The small molecule below binds the protein below.
Small molecule (SMILES): C=CC1=C(C)/C(=C/c2[nH]c(/C=C3\N=C(/C=C4\NC(=O)C(C)=C4C=C)C(C)=C3CCC(=O)O)c(CCC(=O)O)c2C)NC1=O

Sequence of chain 1.B:
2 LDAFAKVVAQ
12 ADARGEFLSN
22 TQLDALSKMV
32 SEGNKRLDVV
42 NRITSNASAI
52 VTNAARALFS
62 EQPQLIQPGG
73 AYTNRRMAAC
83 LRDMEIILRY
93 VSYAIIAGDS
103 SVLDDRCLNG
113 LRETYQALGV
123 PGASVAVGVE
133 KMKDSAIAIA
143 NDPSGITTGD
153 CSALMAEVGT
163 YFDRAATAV

Binding-site contacts:
Ligand atom CAC contacts residue CYS82 of chain 1.B at 2.4 Å (hydrophobic).
Ligand atom NA contacts residue ASP85 of chain 1.B at 2.8 Å (salt-bridge).
Ligand atom C4A contacts residue ASP85 of chain 1.B at 3.7 Å.
Ligand atom C3D contacts residue ALA81 of chain 1.B at 3.5 Å (hydrophobic).
Ligand atom C4B contacts residue ILE88 of chain 1.B at 3.6 Å (hydrophobic).
Ligand atom O2A contacts residue ARG84 of chain 1.B at 2.7 Å (salt-bridge).
Ligand atom CBB contacts residue ARG108 of chain 1.B at 3.0 Å.
Ligand atom CHD contacts residue CYS82 of chain 1.B at 3.7 Å (hydrophobic).
Ligand atom OC contacts residue ALA73 of chain 1.B at 3.5 Å (h-bond).
Ligand atom CHA contacts residue ARG84 of chain 1.B at 3.2 Å.
Ligand atom OC contacts residue LEU66 of chain 1.B at 3.6 Å.
Ligand atom C1C contacts residue PRO123 of chain 1.B at 3.6 Å (hydrophobic).
Ligand atom NC contacts residue MEN72 of chain 1.B at 2.9 Å (h-bond).
Ligand atom NA contacts residue ARG84 of chain 1.B at 3.0 Å (salt-bridge).
Ligand atom CHD contacts residue VAL122 of chain 1.B at 3.7 Å (hydrophobic).
Ligand atom CHB contacts residue LEU113 of chain 1.B at 3.6 Å (hydrophobic).
Ligand atom OC contacts residue MEN72 of chain 1.B at 3.3 Å.
Ligand atom CHD contacts residue ASP85 of chain 1.B at 3.7 Å.
Ligand atom CMC contacts residue SER126 of chain 1.B at 3.5 Å.
Ligand atom C1A contacts residue ARG84 of chain 1.B at 3.0 Å.
Ligand atom C2A contacts residue LEU120 of chain 1.B at 3.7 Å (hydrophobic).
Ligand atom CAA contacts residue LEU120 of chain 1.B at 3.6 Å (hydrophobic).
Ligand atom CMA contacts residue THR116 of chain 1.B at 3.7 Å.
Ligand atom C2C contacts residue CYS82 of chain 1.B at 3.4 Å (hydrophobic).
Ligand atom CMD contacts residue ARG78 of chain 1.B at 3.4 Å.
Ligand atom O1D contacts residue ARG77 of chain 1.B at 2.7 Å (salt-bridge).
Ligand atom C1D contacts residue ASP85 of chain 1.B at 3.7 Å.
Ligand atom CGA contacts residue ARG84 of chain 1.B at 3.7 Å.
Ligand atom ND contacts residue ASP85 of chain 1.B at 2.8 Å (salt-bridge).
Ligand atom C4C contacts residue CYS82 of chain 1.B at 3.1 Å (hydrophobic).
Ligand atom CBC contacts residue CYS82 of chain 1.B at 2.9 Å (hydrophobic).
Ligand atom O2D contacts residue MEN72 of chain 1.B at 3.6 Å.
Ligand atom C1C contacts residue MEN72 of chain 1.B at 3.4 Å.
Ligand atom CBB contacts residue TYR92 of chain 1.B at 3.7 Å (hydrophobic).
Ligand atom CMB contacts residue ILE88 of chain 1.B at 3.7 Å (hydrophobic).
Ligand atom CMD contacts residue MEN72 of chain 1.B at 3.1 Å.
Ligand atom CMB contacts residue CYS109 of chain 1.B at 3.7 Å (hydrophobic).
Ligand atom C3C contacts residue CYS82 of chain 1.B at 3.0 Å (hydrophobic).
Ligand atom CAB contacts residue ILE88 of chain 1.B at 3.5 Å (hydrophobic).
Ligand atom CBD contacts residue MEN72 of chain 1.B at 3.7 Å.